Sequence of chain 1.A:
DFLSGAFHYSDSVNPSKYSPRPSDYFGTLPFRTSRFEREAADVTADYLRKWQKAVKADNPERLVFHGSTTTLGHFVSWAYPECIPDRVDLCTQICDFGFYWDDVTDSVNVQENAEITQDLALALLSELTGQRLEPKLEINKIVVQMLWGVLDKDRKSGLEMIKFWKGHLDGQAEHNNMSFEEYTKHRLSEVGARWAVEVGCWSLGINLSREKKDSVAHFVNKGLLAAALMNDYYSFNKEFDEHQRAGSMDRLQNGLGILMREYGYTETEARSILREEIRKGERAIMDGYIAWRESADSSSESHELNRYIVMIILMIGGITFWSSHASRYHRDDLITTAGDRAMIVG

Binding-site contacts:
Ligand atom C7 contacts residue PHE102 of chain 1.A at 4.2 Å (hydrophobic).
Ligand atom C2 contacts residue PPV1 of chain 1.G at 3.8 Å.
Ligand atom C10 contacts residue PHE78 of chain 1.A at 4.1 Å (hydrophobic).
Ligand atom C2 contacts residue GLY101 of chain 1.A at 4.4 Å.
Ligand atom C8 contacts residue TRP201 of chain 1.A at 4.5 Å (hydrophobic).
Ligand atom C5 contacts residue ASP105 of chain 1.A at 3.6 Å.
Ligand atom C13 contacts residue GLY198 of chain 1.A at 4.2 Å.
Ligand atom C3 contacts residue PHE102 of chain 1.A at 3.2 Å (hydrophobic).
Ligand atom C1 contacts residue GLY101 of chain 1.A at 3.8 Å.
Ligand atom C6 contacts residue VAL197 of chain 1.A at 3.7 Å (hydrophobic).
Ligand atom N contacts residue ASP105 of chain 1.A at 4.5 Å.
Ligand atom C10 contacts residue CYS98 of chain 1.A at 4.2 Å (hydrophobic).
Ligand atom C5 contacts residue GLU196 of chain 1.A at 4.5 Å.
Ligand atom C11 contacts residue ALA202 of chain 1.A at 4.1 Å (hydrophobic).
Ligand atom C3 contacts residue PPV1 of chain 1.G at 4.2 Å.
Ligand atom C13 contacts residue TRP201 of chain 1.A at 4.0 Å (hydrophobic).
Ligand atom C5 contacts residue MG1 of chain 1.E at 3.7 Å.
Ligand atom C3 contacts residue ARG334 of chain 1.A at 3.2 Å.
Ligand atom C3 contacts residue ASP105 of chain 1.A at 3.1 Å.
Ligand atom C6 contacts residue PPV1 of chain 1.G at 4.3 Å.
Ligand atom C5 contacts residue VAL197 of chain 1.A at 3.5 Å (hydrophobic).
Ligand atom C12 contacts residue GLY198 of chain 1.A at 3.9 Å.
Ligand atom C1 contacts residue PHE102 of chain 1.A at 4.3 Å (hydrophobic).
Ligand atom C3 contacts residue GLY101 of chain 1.A at 3.3 Å.
Ligand atom C2 contacts residue ASP105 of chain 1.A at 4.3 Å.
Ligand atom C4 contacts residue ASP105 of chain 1.A at 3.3 Å.
Ligand atom C9 contacts residue CYS98 of chain 1.A at 4.1 Å (hydrophobic).
Ligand atom C12 contacts residue ALA202 of chain 1.A at 3.8 Å (hydrophobic).
Ligand atom C9 contacts residue GLY101 of chain 1.A at 4.5 Å.
Ligand atom C4 contacts residue PPV1 of chain 1.G at 3.8 Å.
Ligand atom C5 contacts residue PPV1 of chain 1.G at 3.2 Å.
Ligand atom C5 contacts residue HIS172 of chain 1.A at 4.2 Å.
Ligand atom C12 contacts residue TRP201 of chain 1.A at 4.3 Å (hydrophobic).
Ligand atom C4 contacts residue MG1 of chain 1.E at 4.3 Å.
Ligand atom C2 contacts residue ARG334 of chain 1.A at 4.2 Å.
Ligand atom C2 contacts residue PHE102 of chain 1.A at 3.5 Å (hydrophobic).
Ligand atom C9 contacts residue PHE102 of chain 1.A at 4.4 Å (hydrophobic).

A small-molecule ligand and the protein it binds are described below.
Small molecule (SMILES): CC[N+](CC)(CC)Cc1ccccc1